Sequence of chain 2.A:
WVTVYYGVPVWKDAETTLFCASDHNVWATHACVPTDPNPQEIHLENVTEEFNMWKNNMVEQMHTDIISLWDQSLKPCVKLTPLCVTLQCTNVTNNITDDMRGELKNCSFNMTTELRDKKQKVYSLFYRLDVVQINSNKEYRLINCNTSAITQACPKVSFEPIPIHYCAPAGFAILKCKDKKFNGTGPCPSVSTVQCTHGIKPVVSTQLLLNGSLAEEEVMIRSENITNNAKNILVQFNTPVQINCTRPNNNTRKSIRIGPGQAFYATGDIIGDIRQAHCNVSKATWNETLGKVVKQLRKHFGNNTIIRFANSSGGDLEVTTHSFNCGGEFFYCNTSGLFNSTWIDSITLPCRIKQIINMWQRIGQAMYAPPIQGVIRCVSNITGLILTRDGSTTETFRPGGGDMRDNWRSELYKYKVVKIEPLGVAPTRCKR

A protein and the small-molecule ligand that binds it are described below.
Small molecule (SMILES): CC(=O)N[C@@H]1[C@@H](O)[C@H](O)[C@@H](CO)O[C@H]1O

Binding-site contacts:
Ligand atom C3 contacts residue ASN306 of chain 2.A at 3.6 Å.
Ligand atom C5 contacts residue ASN306 of chain 2.A at 3.7 Å.
Ligand atom C5 contacts residue ILE327 of chain 2.A at 4.3 Å (hydrophobic).
Ligand atom C8 contacts residue VAL445 of chain 2.A at 3.9 Å (hydrophobic).
Ligand atom C2 contacts residue ASN306 of chain 2.A at 2.3 Å.
Ligand atom C1 contacts residue ASN306 of chain 2.A at 1.4 Å.
Ligand atom O5 contacts residue ASN306 of chain 2.A at 2.4 Å (h-bond).
Ligand atom O7 contacts residue ASN306 of chain 2.A at 3.5 Å (h-bond).
Ligand atom C6 contacts residue ILE327 of chain 2.A at 4.0 Å (hydrophobic).
Ligand atom C4 contacts residue ASN306 of chain 2.A at 4.1 Å.
Ligand atom O5 contacts residue ILE327 of chain 2.A at 3.5 Å.
Ligand atom C8 contacts residue ASN306 of chain 2.A at 4.4 Å.
Ligand atom C7 contacts residue ASN306 of chain 2.A at 3.3 Å.
Ligand atom N2 contacts residue ASN306 of chain 2.A at 2.8 Å (h-bond).